Binding-site contacts:
Ligand atom C3 contacts residue ILE354 of chain 1.A at 3.9 Å (hydrophobic).
Ligand atom C15 contacts residue LEU474 of chain 1.A at 3.7 Å (hydrophobic).
Ligand atom C18 contacts residue THR423 of chain 1.A at 3.6 Å.
Ligand atom C16 contacts residue ILE362 of chain 1.A at 4.0 Å (hydrophobic).
Ligand atom C41 contacts residue GLU426 of chain 1.A at 3.8 Å.
Ligand atom C3 contacts residue GLU426 of chain 1.A at 3.6 Å.
Ligand atom C20 contacts residue LEU474 of chain 1.A at 3.9 Å (hydrophobic).
Ligand atom C17 contacts residue LEU474 of chain 1.A at 3.8 Å (hydrophobic).
Ligand atom C14 contacts residue THR423 of chain 1.A at 4.0 Å.
Ligand atom C16 contacts residue LEU474 of chain 1.A at 3.5 Å (hydrophobic).
Ligand atom C15 contacts residue ALA373 of chain 1.A at 3.5 Å (hydrophobic).
Ligand atom C19 contacts residue ALA355 of chain 1.A at 3.9 Å (hydrophobic).
Ligand atom F29 contacts residue ALA373 of chain 1.A at 3.2 Å.
Ligand atom C6 contacts residue LEU474 of chain 1.A at 3.4 Å (hydrophobic).
Ligand atom C42 contacts residue GLN471 of chain 1.A at 3.6 Å.
Ligand atom N24 contacts residue ASP485 of chain 1.A at 3.8 Å.
Ligand atom C18 contacts residue ALA355 of chain 1.A at 3.5 Å (hydrophobic).
Ligand atom O28 contacts residue GLN471 of chain 1.A at 3.8 Å.
Ligand atom C3 contacts residue ARG325 of chain 1.A at 3.7 Å.
Ligand atom O27 contacts residue GLN471 of chain 1.A at 3.6 Å.
Ligand atom C14 contacts residue ALA355 of chain 1.A at 3.6 Å (hydrophobic).
Ligand atom N23 contacts residue THR423 of chain 1.A at 3.8 Å.
Ligand atom N23 contacts residue ALA355 of chain 1.A at 3.4 Å.
Ligand atom C15 contacts residue CYS420 of chain 1.A at 4.0 Å (hydrophobic).
Ligand atom C5 contacts residue ALA418 of chain 1.A at 3.8 Å (hydrophobic).
Ligand atom C13 contacts residue ALA355 of chain 1.A at 3.9 Å (hydrophobic).
Ligand atom C37 contacts residue GLU426 of chain 1.A at 3.9 Å.
Ligand atom C12 contacts residue ILE354 of chain 1.A at 3.7 Å (hydrophobic).
Ligand atom C21 contacts residue ILE362 of chain 1.A at 3.8 Å (hydrophobic).
Ligand atom C19 contacts residue THR423 of chain 1.A at 4.0 Å.
Ligand atom C13 contacts residue THR423 of chain 1.A at 3.7 Å.
Ligand atom C4 contacts residue GLN471 of chain 1.A at 3.9 Å.
Ligand atom C7 contacts residue LEU474 of chain 1.A at 3.9 Å (hydrophobic).
Ligand atom F29 contacts residue ALA418 of chain 1.A at 3.3 Å.
Ligand atom C5 contacts residue LEU474 of chain 1.A at 3.5 Å (hydrophobic).
Ligand atom C5 contacts residue ALA373 of chain 1.A at 3.4 Å (hydrophobic).
Ligand atom F29 contacts residue CYS420 of chain 1.A at 2.9 Å.
Ligand atom C42 contacts residue GLN425 of chain 1.A at 4.0 Å.
Ligand atom N24 contacts residue ILE362 of chain 1.A at 3.6 Å.
Ligand atom F29 contacts residue LEU419 of chain 1.A at 3.3 Å.

This small molecule binds to this protein.
Small molecule (SMILES): CCN(CC)CCNC(=O)c1c(C)[nH]c(/C=C2\C(=O)Nc3ccc(F)cc32)c1C

Sequence of chain 1.A:
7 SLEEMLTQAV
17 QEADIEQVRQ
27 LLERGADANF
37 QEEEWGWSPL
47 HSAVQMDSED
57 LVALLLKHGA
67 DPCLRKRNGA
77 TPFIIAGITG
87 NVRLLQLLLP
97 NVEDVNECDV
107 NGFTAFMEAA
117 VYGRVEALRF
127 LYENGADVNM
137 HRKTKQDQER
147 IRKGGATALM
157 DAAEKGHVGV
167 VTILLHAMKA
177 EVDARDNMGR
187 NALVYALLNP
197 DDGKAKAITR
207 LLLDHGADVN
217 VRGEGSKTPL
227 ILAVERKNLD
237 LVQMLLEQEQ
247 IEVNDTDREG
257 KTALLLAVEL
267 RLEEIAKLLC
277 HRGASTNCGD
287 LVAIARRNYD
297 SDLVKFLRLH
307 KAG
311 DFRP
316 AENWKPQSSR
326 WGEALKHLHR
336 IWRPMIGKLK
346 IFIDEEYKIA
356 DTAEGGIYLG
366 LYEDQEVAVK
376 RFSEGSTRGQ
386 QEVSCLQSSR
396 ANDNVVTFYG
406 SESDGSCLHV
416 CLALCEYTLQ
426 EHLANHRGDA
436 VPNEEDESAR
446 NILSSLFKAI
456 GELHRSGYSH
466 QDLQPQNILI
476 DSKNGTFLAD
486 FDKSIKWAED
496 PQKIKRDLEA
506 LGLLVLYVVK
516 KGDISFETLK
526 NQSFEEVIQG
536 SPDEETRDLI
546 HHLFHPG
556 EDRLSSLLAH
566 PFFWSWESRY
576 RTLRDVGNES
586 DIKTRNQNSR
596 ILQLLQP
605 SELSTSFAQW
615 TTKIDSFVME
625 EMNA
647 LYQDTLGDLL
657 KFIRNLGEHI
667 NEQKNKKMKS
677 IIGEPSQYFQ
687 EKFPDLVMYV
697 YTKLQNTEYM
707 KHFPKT